The protein below binds the small molecule below.
Small molecule (SMILES): C[n+]1cc2c3c(ccc2c2ccc4cc5c(cc4c21)OCO5)OCO3

Sequence of chain 1.A:
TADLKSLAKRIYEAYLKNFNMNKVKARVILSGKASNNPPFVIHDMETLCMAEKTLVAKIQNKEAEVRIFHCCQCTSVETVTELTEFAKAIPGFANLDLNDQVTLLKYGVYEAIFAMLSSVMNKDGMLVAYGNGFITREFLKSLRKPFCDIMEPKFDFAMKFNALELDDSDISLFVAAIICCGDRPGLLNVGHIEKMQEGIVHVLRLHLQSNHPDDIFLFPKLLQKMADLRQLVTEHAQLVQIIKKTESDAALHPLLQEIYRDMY

Binding-site contacts:
Ligand atom C4 contacts residue ALA55 of chain 1.A at 4.1 Å (hydrophobic).
Ligand atom C1 contacts residue ARG76 of chain 1.A at 3.8 Å.
Ligand atom O1 contacts residue ILE77 of chain 1.A at 4.0 Å.
Ligand atom C2 contacts residue GLU56 of chain 1.A at 3.2 Å.
Ligand atom C9 contacts residue ALA138 of chain 1.A at 3.8 Å (hydrophobic).
Ligand atom O1 contacts residue ARG76 of chain 1.A at 3.6 Å.
Ligand atom N contacts residue CYS80 of chain 1.A at 2.5 Å (h-bond).
Ligand atom O3 contacts residue TYR139 of chain 1.A at 2.9 Å.
Ligand atom C8 contacts residue VAL60 of chain 1.A at 3.7 Å (hydrophobic).
Ligand atom O4 contacts residue CYS83 of chain 1.A at 3.3 Å.
Ligand atom C18 contacts residue ALA138 of chain 1.A at 3.5 Å (hydrophobic).
Ligand atom C12 contacts residue CYS80 of chain 1.A at 2.8 Å (hydrophobic).
Ligand atom O2 contacts residue LEU52 of chain 1.A at 3.2 Å (h-bond).
Ligand atom C1 contacts residue GLU56 of chain 1.A at 4.1 Å.
Ligand atom C9 contacts residue VAL60 of chain 1.A at 4.0 Å (hydrophobic).
Ligand atom C23 contacts residue GLU87 of chain 1.A at 3.9 Å.
Ligand atom C19 contacts residue ALA138 of chain 1.A at 3.8 Å (hydrophobic).
Ligand atom C19 contacts residue TYR139 of chain 1.A at 3.5 Å (hydrophobic).
Ligand atom C15 contacts residue CYS80 of chain 1.A at 4.0 Å (hydrophobic).
Ligand atom O2 contacts residue GLU56 of chain 1.A at 3.0 Å.
Ligand atom C14 contacts residue ALA138 of chain 1.A at 4.2 Å (hydrophobic).
Ligand atom C1 contacts residue LEU52 of chain 1.A at 3.7 Å (hydrophobic).
Ligand atom C8 contacts residue LEU59 of chain 1.A at 3.8 Å (hydrophobic).
Ligand atom C4 contacts residue GLU56 of chain 1.A at 3.1 Å.
Ligand atom C13 contacts residue CYS80 of chain 1.A at 3.6 Å (hydrophobic).
Ligand atom C25 contacts residue CYS80 of chain 1.A at 2.5 Å (hydrophobic).
Ligand atom C10 contacts residue CYS80 of chain 1.A at 3.2 Å (hydrophobic).
Ligand atom C6 contacts residue VAL60 of chain 1.A at 4.1 Å (hydrophobic).
Ligand atom C9 contacts residue LEU59 of chain 1.A at 3.7 Å (hydrophobic).
Ligand atom C5 contacts residue VAL60 of chain 1.A at 3.8 Å (hydrophobic).
Ligand atom C5 contacts residue GLU56 of chain 1.A at 4.0 Å.
Ligand atom C7 contacts residue CYS80 of chain 1.A at 3.8 Å (hydrophobic).
Ligand atom C23 contacts residue CYS83 of chain 1.A at 4.1 Å (hydrophobic).
Ligand atom C6 contacts residue CYS80 of chain 1.A at 3.8 Å (hydrophobic).
Ligand atom C23 contacts residue TYR139 of chain 1.A at 3.8 Å (hydrophobic).
Ligand atom C2 contacts residue LEU52 of chain 1.A at 4.0 Å (hydrophobic).
Ligand atom C4 contacts residue LEU52 of chain 1.A at 4.1 Å (hydrophobic).
Ligand atom C8 contacts residue ALA55 of chain 1.A at 4.0 Å (hydrophobic).
Ligand atom C20 contacts residue TYR139 of chain 1.A at 3.5 Å (hydrophobic).
Ligand atom O4 contacts residue THR84 of chain 1.A at 4.1 Å.